Binding-site contacts:
Ligand atom C2 contacts residue ASN146 of chain 1.B at 2.5 Å.
Ligand atom C8 contacts residue PHE243 of chain 1.B at 4.2 Å (hydrophobic).
Ligand atom C7 contacts residue ASN146 of chain 1.B at 3.7 Å.
Ligand atom C1 contacts residue ASN146 of chain 1.B at 1.4 Å.
Ligand atom C7 contacts residue VAL138 of chain 1.B at 4.4 Å (hydrophobic).
Ligand atom C2 contacts residue VAL307 of chain 1.B at 4.3 Å (hydrophobic).
Ligand atom C4 contacts residue ASN146 of chain 1.B at 4.2 Å.
Ligand atom O5 contacts residue ASN146 of chain 1.B at 2.3 Å (h-bond).
Ligand atom C1 contacts residue SER308 of chain 1.B at 3.9 Å.
Ligand atom C3 contacts residue SER308 of chain 1.B at 4.1 Å.
Ligand atom C3 contacts residue ARG246 of chain 1.B at 4.3 Å.
Ligand atom O6 contacts residue LYS136 of chain 1.B at 3.6 Å.
Ligand atom C4 contacts residue ARG246 of chain 1.B at 4.2 Å.
Ligand atom N2 contacts residue ASN146 of chain 1.B at 3.0 Å (h-bond).
Ligand atom C3 contacts residue CYS306 of chain 1.B at 4.2 Å (hydrophobic).
Ligand atom O4 contacts residue ARG246 of chain 1.B at 3.2 Å (salt-bridge).
Ligand atom C1 contacts residue VAL307 of chain 1.B at 3.9 Å (hydrophobic).
Ligand atom C8 contacts residue ASN244 of chain 1.B at 3.9 Å.
Ligand atom N2 contacts residue SER308 of chain 1.B at 2.9 Å (h-bond).
Ligand atom O7 contacts residue ASN146 of chain 1.B at 4.0 Å.
Ligand atom O6 contacts residue ASP95 of chain 1.B at 4.1 Å.
Ligand atom C5 contacts residue ASN146 of chain 1.B at 3.6 Å.
Ligand atom C6 contacts residue LYS136 of chain 1.B at 4.2 Å.
Ligand atom O3 contacts residue ARG246 of chain 1.B at 3.4 Å (salt-bridge).
Ligand atom C3 contacts residue ASN146 of chain 1.B at 3.8 Å.
Ligand atom C5 contacts residue VAL307 of chain 1.B at 3.6 Å (hydrophobic).
Ligand atom C3 contacts residue VAL307 of chain 1.B at 3.6 Å (hydrophobic).
Ligand atom C4 contacts residue ASP95 of chain 1.B at 4.2 Å.
Ligand atom C8 contacts residue VAL138 of chain 1.B at 4.0 Å (hydrophobic).
Ligand atom C8 contacts residue LEU145 of chain 1.B at 3.8 Å (hydrophobic).
Ligand atom O7 contacts residue PRO96 of chain 1.B at 3.9 Å.
Ligand atom O5 contacts residue LYS136 of chain 1.B at 4.1 Å.
Ligand atom O3 contacts residue CYS306 of chain 1.B at 3.3 Å (h-bond).
Ligand atom O5 contacts residue VAL307 of chain 1.B at 4.1 Å.
Ligand atom C4 contacts residue VAL307 of chain 1.B at 4.0 Å (hydrophobic).
Ligand atom C2 contacts residue SER308 of chain 1.B at 3.8 Å.
Ligand atom O4 contacts residue VAL307 of chain 1.B at 4.1 Å.
Ligand atom C7 contacts residue SER308 of chain 1.B at 3.8 Å.
Ligand atom O7 contacts residue VAL138 of chain 1.B at 4.3 Å.
Ligand atom C8 contacts residue SER308 of chain 1.B at 3.8 Å.

Sequence of chain 1.B:
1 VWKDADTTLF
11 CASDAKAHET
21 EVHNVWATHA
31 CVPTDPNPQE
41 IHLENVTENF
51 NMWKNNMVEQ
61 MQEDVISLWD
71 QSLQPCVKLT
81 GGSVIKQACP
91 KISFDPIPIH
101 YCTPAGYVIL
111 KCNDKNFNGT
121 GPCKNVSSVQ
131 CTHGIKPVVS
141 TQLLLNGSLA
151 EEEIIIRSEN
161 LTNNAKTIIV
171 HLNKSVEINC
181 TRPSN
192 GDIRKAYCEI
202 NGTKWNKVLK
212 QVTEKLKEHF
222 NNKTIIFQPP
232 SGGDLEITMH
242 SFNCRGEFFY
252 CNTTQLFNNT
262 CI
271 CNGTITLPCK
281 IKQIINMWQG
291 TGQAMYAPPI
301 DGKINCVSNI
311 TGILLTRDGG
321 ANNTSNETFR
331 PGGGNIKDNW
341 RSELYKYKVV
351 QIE

A protein and the small-molecule ligand that binds it are described below.
Small molecule (SMILES): CC(=O)N[C@@H]1[C@@H](O)[C@H](O)[C@@H](CO)O[C@H]1O